The small molecule below binds the protein below.
Small molecule (SMILES): O=P(O)(O)OC[C@H](O)[C@@H](O)c1cnc[nH]1

Sequence of chain 18.A:
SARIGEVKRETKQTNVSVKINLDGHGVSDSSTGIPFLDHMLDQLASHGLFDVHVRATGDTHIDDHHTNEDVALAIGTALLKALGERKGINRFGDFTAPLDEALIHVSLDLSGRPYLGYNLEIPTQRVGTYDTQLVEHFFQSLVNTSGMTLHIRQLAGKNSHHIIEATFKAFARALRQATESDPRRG

Sequence of chain 22.A:
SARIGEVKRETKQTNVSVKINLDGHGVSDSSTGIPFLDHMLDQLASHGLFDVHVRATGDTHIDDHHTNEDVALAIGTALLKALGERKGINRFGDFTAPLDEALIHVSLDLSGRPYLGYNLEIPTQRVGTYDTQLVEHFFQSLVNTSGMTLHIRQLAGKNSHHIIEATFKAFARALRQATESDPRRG

Sequence of chain 7.A:
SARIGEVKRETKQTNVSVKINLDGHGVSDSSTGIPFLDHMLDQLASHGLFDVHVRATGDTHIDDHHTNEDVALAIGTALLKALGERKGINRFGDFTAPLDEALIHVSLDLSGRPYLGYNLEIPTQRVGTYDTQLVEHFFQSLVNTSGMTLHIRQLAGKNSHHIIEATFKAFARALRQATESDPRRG

Binding-site contacts:
Ligand atom C3 contacts residue MN1 of chain 7.C at 3.2 Å.
Ligand atom O4 contacts residue IYP1 of chain 7.E at 0.3 Å (h-bond).
Ligand atom O6 contacts residue LYS175 of chain 18.A at 2.9 Å (salt-bridge).
Ligand atom N1 contacts residue HIS167 of chain 18.A at 3.2 Å (h-bond).
Ligand atom C4 contacts residue IYP1 of chain 7.E at 0.5 Å.
Ligand atom O6 contacts residue IYP1 of chain 7.E at 0.1 Å (h-bond).
Ligand atom O5 contacts residue IYP1 of chain 7.E at 0.1 Å (h-bond).
Ligand atom O3 contacts residue IYP1 of chain 7.E at 0.2 Å (h-bond).
Ligand atom O6 contacts residue ARG97 of chain 22.A at 3.0 Å (salt-bridge).
Ligand atom C1 contacts residue IYP1 of chain 7.E at 0.1 Å.
Ligand atom O1 contacts residue GLU171 of chain 18.A at 2.6 Å (salt-bridge).
Ligand atom O2 contacts residue ARG119 of chain 22.A at 3.3 Å (salt-bridge).
Ligand atom N1 contacts residue MN1 of chain 7.C at 2.2 Å.
Ligand atom C4 contacts residue MN1 of chain 7.C at 3.0 Å.
Ligand atom O4 contacts residue HIS53 of chain 18.A at 2.9 Å (h-bond).
Ligand atom P6 contacts residue IYP1 of chain 7.E at 0.1 Å.
Ligand atom C3 contacts residue IYP1 of chain 7.E at 0.3 Å.
Ligand atom N1 contacts residue HIS72 of chain 7.A at 3.1 Å (h-bond).
Ligand atom N1 contacts residue GLU171 of chain 18.A at 3.1 Å (salt-bridge).
Ligand atom N1 contacts residue IYP1 of chain 7.E at 0.4 Å (h-bond).
Ligand atom O2 contacts residue IYP1 of chain 7.E at 1.9 Å.
Ligand atom O1 contacts residue IYP1 of chain 7.E at 0.2 Å (h-bond).
Ligand atom O1 contacts residue HIS45 of chain 18.A at 3.2 Å.
Ligand atom O2 contacts residue EDO1 of chain 7.F at 2.9 Å (h-bond).
Ligand atom O1 contacts residue MN1 of chain 7.C at 2.5 Å.
Ligand atom C3 contacts residue GLU171 of chain 18.A at 3.3 Å.
Ligand atom O4 contacts residue GLN49 of chain 18.A at 2.9 Å (h-bond).
Ligand atom C2 contacts residue EDO1 of chain 7.F at 3.2 Å.
Ligand atom C6 contacts residue IYP1 of chain 7.E at 0.8 Å.
Ligand atom O5 contacts residue ARG97 of chain 22.A at 2.8 Å (salt-bridge).
Ligand atom C5 contacts residue IYP1 of chain 7.E at 0.6 Å.
Ligand atom C6 contacts residue MN1 of chain 7.B at 3.1 Å.
Ligand atom N3 contacts residue IYP1 of chain 7.E at 0.9 Å.
Ligand atom N3 contacts residue MN1 of chain 7.B at 2.3 Å.
Ligand atom C2 contacts residue IYP1 of chain 7.E at 0.5 Å.
Ligand atom N3 contacts residue GLU75 of chain 7.A at 3.3 Å (salt-bridge).
Ligand atom N3 contacts residue HIS71 of chain 7.A at 3.2 Å (h-bond).
Ligand atom C1 contacts residue GLU171 of chain 18.A at 3.2 Å.
Ligand atom C6 contacts residue MN1 of chain 7.C at 3.2 Å.
Ligand atom C6 contacts residue HIS71 of chain 7.A at 3.1 Å.